A protein and the small-molecule ligand that binds it are described below.
Small molecule (SMILES): CC(=O)N[C@H]1[C@H](O[C@H]2[C@H](O)[C@@H](NC(C)=O)CO[C@@H]2CO)O[C@H](CO)[C@@H](O)[C@@H]1O

Binding-site contacts:
Ligand atom C6 contacts residue THR34 of chain 1.C at 4.0 Å.
Ligand atom O6 contacts residue ALA33 of chain 1.C at 3.1 Å (h-bond).
Ligand atom C3 contacts residue ASN32 of chain 1.C at 3.9 Å.
Ligand atom C1 contacts residue ASN32 of chain 1.C at 1.4 Å.
Ligand atom O6 contacts residue THR34 of chain 1.C at 2.7 Å (h-bond).
Ligand atom O5 contacts residue ALA33 of chain 1.C at 4.2 Å.
Ligand atom C6 contacts residue ALA33 of chain 1.C at 4.2 Å (hydrophobic).
Ligand atom O6 contacts residue ASN32 of chain 1.C at 4.3 Å.
Ligand atom O7 contacts residue ASN32 of chain 1.C at 4.1 Å.
Ligand atom O5 contacts residue ASN32 of chain 1.C at 2.3 Å (h-bond).
Ligand atom N2 contacts residue ASN32 of chain 1.C at 3.0 Å (h-bond).
Ligand atom C5 contacts residue ASN32 of chain 1.C at 3.6 Å.
Ligand atom C4 contacts residue ASN32 of chain 1.C at 4.3 Å.
Ligand atom C2 contacts residue ASN32 of chain 1.C at 2.5 Å.
Ligand atom C7 contacts residue ASN32 of chain 1.C at 3.8 Å.

Sequence of chain 1.C:
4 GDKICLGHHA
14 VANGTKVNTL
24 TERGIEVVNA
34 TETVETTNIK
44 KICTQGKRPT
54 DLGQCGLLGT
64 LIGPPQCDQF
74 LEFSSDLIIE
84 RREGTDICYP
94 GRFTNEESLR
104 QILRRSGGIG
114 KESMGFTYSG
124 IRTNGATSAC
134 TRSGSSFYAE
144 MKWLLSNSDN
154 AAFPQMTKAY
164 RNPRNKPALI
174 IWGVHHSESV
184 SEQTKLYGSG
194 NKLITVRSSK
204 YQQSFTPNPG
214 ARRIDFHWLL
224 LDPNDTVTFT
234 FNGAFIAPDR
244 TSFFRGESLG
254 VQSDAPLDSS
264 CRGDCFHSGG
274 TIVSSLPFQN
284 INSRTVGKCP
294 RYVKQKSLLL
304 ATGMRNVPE